Binding-site contacts:
Ligand atom O7 contacts residue ARG89 of chain 37.E at 4.0 Å.
Ligand atom C1 contacts residue ASN67 of chain 37.E at 1.4 Å.
Ligand atom O5 contacts residue TYR60 of chain 37.G at 3.5 Å.
Ligand atom C6 contacts residue TYR60 of chain 37.G at 3.8 Å (hydrophobic).
Ligand atom O6 contacts residue ASP66 of chain 37.G at 2.8 Å (salt-bridge).
Ligand atom C8 contacts residue GLN65 of chain 37.G at 3.5 Å.
Ligand atom C8 contacts residue ASN67 of chain 37.E at 3.6 Å.
Ligand atom O3 contacts residue ASP66 of chain 37.G at 3.8 Å.
Ligand atom O4 contacts residue ASP66 of chain 37.G at 4.2 Å.
Ligand atom N2 contacts residue GLN65 of chain 37.G at 4.4 Å.
Ligand atom C2 contacts residue GLN65 of chain 37.G at 3.4 Å.
Ligand atom N2 contacts residue ASN67 of chain 37.E at 3.1 Å (h-bond).
Ligand atom O5 contacts residue ASN67 of chain 37.E at 2.4 Å (h-bond).
Ligand atom O7 contacts residue MET118 of chain 37.E at 3.9 Å.
Ligand atom O5 contacts residue GLN65 of chain 37.G at 3.9 Å.
Ligand atom C5 contacts residue ASN67 of chain 37.E at 3.6 Å.
Ligand atom O6 contacts residue GLN65 of chain 37.G at 4.2 Å.
Ligand atom C3 contacts residue GLN65 of chain 37.G at 4.1 Å.
Ligand atom O3 contacts residue GLN65 of chain 37.G at 3.2 Å.
Ligand atom C4 contacts residue ASN67 of chain 37.E at 4.2 Å.
Ligand atom O7 contacts residue ASN67 of chain 37.E at 4.1 Å.
Ligand atom C6 contacts residue ASP66 of chain 37.G at 4.2 Å.
Ligand atom C7 contacts residue ASN67 of chain 37.E at 3.6 Å.
Ligand atom C3 contacts residue ASN67 of chain 37.E at 3.8 Å.
Ligand atom C1 contacts residue GLN65 of chain 37.G at 3.7 Å.
Ligand atom C2 contacts residue ASN67 of chain 37.E at 2.5 Å.
Ligand atom C3 contacts residue ASP66 of chain 37.G at 4.3 Å.
Ligand atom C5 contacts residue TYR60 of chain 37.G at 4.2 Å (hydrophobic).
Ligand atom O3 contacts residue ASN67 of chain 37.E at 4.4 Å.
Ligand atom C6 contacts residue GLN65 of chain 37.G at 4.1 Å.
Ligand atom C4 contacts residue ASP66 of chain 37.G at 3.8 Å.

The small molecule below binds the protein below.
Small molecule (SMILES): CC(=O)N[C@@H]1[C@@H](O)[C@H](O)[C@@H](CO)O[C@H]1O

Sequence of chain 37.E:
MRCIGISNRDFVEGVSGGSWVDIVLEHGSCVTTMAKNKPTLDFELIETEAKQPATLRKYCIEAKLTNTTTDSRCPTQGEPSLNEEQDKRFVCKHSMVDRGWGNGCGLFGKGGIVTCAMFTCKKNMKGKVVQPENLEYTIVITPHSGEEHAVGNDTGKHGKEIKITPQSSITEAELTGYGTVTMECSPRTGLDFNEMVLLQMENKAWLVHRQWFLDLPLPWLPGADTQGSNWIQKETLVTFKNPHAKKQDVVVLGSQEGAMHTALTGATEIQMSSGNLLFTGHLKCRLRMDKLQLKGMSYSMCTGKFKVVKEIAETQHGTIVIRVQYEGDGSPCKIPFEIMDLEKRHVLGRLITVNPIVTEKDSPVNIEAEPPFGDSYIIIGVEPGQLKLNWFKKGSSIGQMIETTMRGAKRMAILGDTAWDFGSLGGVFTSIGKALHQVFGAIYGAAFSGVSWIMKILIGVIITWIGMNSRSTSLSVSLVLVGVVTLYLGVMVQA

Sequence of chain 37.G:
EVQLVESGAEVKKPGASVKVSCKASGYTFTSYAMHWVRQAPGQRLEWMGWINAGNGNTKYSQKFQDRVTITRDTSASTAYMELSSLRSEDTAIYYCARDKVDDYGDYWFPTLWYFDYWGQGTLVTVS